A small-molecule ligand and the protein it binds are described below.
Small molecule (SMILES): Nc1ccn([C@H]2C[C@H](O)[C@@H](COP(=O)(O)O)O2)c(=O)n1

Binding-site contacts:
Ligand atom C5' contacts residue DA4 of chain 3.D at 4.0 Å.
Ligand atom O3' contacts residue DA4 of chain 3.D at 4.2 Å.
Ligand atom OP2 contacts residue DA4 of chain 3.D at 3.6 Å.
Ligand atom O5' contacts residue DA4 of chain 3.D at 4.0 Å.
Ligand atom C2' contacts residue DA4 of chain 3.D at 3.5 Å.
Ligand atom OP1 contacts residue DA4 of chain 3.D at 2.2 Å.
Ligand atom C4' contacts residue DA4 of chain 3.D at 4.3 Å.
Ligand atom P contacts residue DA4 of chain 3.D at 3.2 Å.
Ligand atom C3' contacts residue DA4 of chain 3.D at 3.3 Å.